Binding-site contacts:
Ligand atom C1 contacts residue GLU62 of chain 1.G at 3.4 Å.
Ligand atom N2 contacts residue ASN63 of chain 1.G at 2.9 Å (h-bond).
Ligand atom O7 contacts residue GLU62 of chain 1.G at 4.5 Å.
Ligand atom O6 contacts residue ASN63 of chain 1.G at 3.8 Å.
Ligand atom O6 contacts residue TYR94 of chain 1.G at 3.6 Å.
Ligand atom O5 contacts residue GLU62 of chain 1.G at 4.3 Å.
Ligand atom C2 contacts residue ASN63 of chain 1.G at 2.5 Å.
Ligand atom C3 contacts residue ASN63 of chain 1.G at 3.8 Å.
Ligand atom O5 contacts residue ASN63 of chain 1.G at 2.4 Å (h-bond).
Ligand atom C8 contacts residue GLN75 of chain 1.G at 3.9 Å.
Ligand atom C2 contacts residue GLU62 of chain 1.G at 3.9 Å.
Ligand atom O6 contacts residue LYS92 of chain 1.G at 4.3 Å.
Ligand atom C8 contacts residue ASN63 of chain 1.G at 4.3 Å.
Ligand atom C4 contacts residue ASN63 of chain 1.G at 4.3 Å.
Ligand atom C5 contacts residue ASN63 of chain 1.G at 3.7 Å.
Ligand atom C1 contacts residue ASN63 of chain 1.G at 1.4 Å.
Ligand atom N2 contacts residue GLU62 of chain 1.G at 3.3 Å (salt-bridge).
Ligand atom C7 contacts residue ASN63 of chain 1.G at 3.9 Å.
Ligand atom C7 contacts residue GLU62 of chain 1.G at 4.3 Å.

This protein binds this small molecule.
Small molecule (SMILES): CC(=O)N[C@H]1[C@H](O[C@H]2[C@H](O)[C@@H](NC(C)=O)CO[C@@H]2CO)O[C@H](CO)[C@@H](O[C@@H]2O[C@H](CO)[C@@H](O)[C@H](O)[C@@H]2O)[C@@H]1O

Sequence of chain 1.G:
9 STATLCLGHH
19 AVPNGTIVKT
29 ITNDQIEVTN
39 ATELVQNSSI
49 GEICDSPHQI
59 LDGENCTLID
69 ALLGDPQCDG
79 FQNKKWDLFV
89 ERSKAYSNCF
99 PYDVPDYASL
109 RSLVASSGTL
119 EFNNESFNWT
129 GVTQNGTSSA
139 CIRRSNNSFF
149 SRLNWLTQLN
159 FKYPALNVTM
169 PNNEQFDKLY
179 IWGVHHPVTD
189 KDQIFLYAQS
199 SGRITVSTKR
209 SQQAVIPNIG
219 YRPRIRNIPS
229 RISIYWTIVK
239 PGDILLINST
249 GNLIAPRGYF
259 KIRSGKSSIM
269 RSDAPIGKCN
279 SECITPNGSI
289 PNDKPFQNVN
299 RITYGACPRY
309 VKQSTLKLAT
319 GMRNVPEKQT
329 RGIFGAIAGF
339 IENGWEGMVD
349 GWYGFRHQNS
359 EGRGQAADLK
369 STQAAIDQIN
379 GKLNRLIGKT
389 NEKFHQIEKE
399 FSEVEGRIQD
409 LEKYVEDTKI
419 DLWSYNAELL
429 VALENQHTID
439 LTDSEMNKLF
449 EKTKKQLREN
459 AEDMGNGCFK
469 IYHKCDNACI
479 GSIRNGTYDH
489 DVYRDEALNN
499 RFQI